Sequence of chain 1.B:
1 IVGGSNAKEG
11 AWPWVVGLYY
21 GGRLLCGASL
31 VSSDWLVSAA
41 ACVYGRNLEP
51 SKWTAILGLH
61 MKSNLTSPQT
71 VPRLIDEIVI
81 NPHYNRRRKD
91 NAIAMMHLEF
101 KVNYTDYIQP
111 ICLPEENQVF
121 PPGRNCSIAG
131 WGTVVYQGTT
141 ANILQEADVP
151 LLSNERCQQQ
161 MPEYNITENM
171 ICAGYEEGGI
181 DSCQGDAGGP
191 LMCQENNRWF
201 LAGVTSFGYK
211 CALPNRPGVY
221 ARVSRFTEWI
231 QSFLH

The small molecule below binds the protein below.
Small molecule (SMILES): CC(=O)N[C@@H]1[C@@H](O)[C@H](O)[C@@H](CO)O[C@H]1O

Binding-site contacts:
Ligand atom C7 contacts residue ASN165 of chain 1.B at 3.2 Å.
Ligand atom C1 contacts residue ASN165 of chain 1.B at 1.4 Å.
Ligand atom O7 contacts residue ASN165 of chain 1.B at 3.1 Å (h-bond).
Ligand atom C3 contacts residue ASN165 of chain 1.B at 3.8 Å.
Ligand atom C8 contacts residue GLN158 of chain 1.B at 3.9 Å.
Ligand atom C2 contacts residue ASN165 of chain 1.B at 2.5 Å.
Ligand atom C4 contacts residue ASN165 of chain 1.B at 4.2 Å.
Ligand atom N2 contacts residue ASN165 of chain 1.B at 2.9 Å (h-bond).
Ligand atom C8 contacts residue ASN165 of chain 1.B at 4.4 Å.
Ligand atom C5 contacts residue ASN165 of chain 1.B at 3.7 Å.
Ligand atom O5 contacts residue ASN165 of chain 1.B at 2.4 Å (h-bond).